Sequence of chain 2.A:
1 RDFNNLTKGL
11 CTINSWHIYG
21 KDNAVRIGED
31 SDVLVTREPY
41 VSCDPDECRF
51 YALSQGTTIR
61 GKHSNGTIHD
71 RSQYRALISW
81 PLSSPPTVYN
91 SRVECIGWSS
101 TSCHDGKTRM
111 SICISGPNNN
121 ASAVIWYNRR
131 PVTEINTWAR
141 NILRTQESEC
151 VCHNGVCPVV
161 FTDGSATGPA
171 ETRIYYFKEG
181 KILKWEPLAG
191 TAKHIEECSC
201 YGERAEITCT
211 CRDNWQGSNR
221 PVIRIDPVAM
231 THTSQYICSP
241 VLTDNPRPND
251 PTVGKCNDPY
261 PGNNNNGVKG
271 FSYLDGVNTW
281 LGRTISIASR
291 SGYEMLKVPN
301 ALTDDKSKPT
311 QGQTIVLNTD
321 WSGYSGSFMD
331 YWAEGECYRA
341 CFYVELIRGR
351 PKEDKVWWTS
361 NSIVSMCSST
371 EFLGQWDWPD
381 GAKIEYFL

Binding-site contacts:
Ligand atom C4 contacts residue ASN65 of chain 2.A at 4.2 Å.
Ligand atom C2 contacts residue TRP357 of chain 2.A at 4.3 Å (hydrophobic).
Ligand atom C1 contacts residue TRP357 of chain 2.A at 3.9 Å (hydrophobic).
Ligand atom O4 contacts residue TRP357 of chain 2.A at 4.5 Å.
Ligand atom O7 contacts residue ASN65 of chain 2.A at 3.5 Å (h-bond).
Ligand atom C2 contacts residue ASN65 of chain 2.A at 2.5 Å.
Ligand atom N2 contacts residue ASN65 of chain 2.A at 2.9 Å (h-bond).
Ligand atom O5 contacts residue ASN65 of chain 2.A at 2.3 Å (h-bond).
Ligand atom C1 contacts residue ASN65 of chain 2.A at 1.4 Å.
Ligand atom C3 contacts residue TRP357 of chain 2.A at 4.0 Å (hydrophobic).
Ligand atom C8 contacts residue TRP357 of chain 2.A at 3.4 Å (hydrophobic).
Ligand atom C5 contacts residue ASN65 of chain 2.A at 3.6 Å.
Ligand atom C5 contacts residue TRP357 of chain 2.A at 4.4 Å (hydrophobic).
Ligand atom N2 contacts residue TRP357 of chain 2.A at 3.4 Å (h-bond).
Ligand atom C7 contacts residue ASN65 of chain 2.A at 3.4 Å.
Ligand atom C3 contacts residue ASN65 of chain 2.A at 3.8 Å.
Ligand atom C7 contacts residue TRP357 of chain 2.A at 3.9 Å (hydrophobic).

This protein binds this small molecule.
Small molecule (SMILES): CC(=O)N[C@@H]1[C@@H](O)[C@H](O)[C@@H](CO)O[C@H]1O